Binding-site contacts:
Ligand atom N2 contacts residue ASN136 of chain 1.A at 2.9 Å (h-bond).
Ligand atom C5 contacts residue PHE160 of chain 1.A at 4.4 Å (hydrophobic).
Ligand atom C5 contacts residue ASN136 of chain 1.A at 3.7 Å.
Ligand atom C6 contacts residue PHE160 of chain 1.A at 4.1 Å (hydrophobic).
Ligand atom C7 contacts residue VAL113 of chain 1.A at 4.2 Å (hydrophobic).
Ligand atom C1 contacts residue ASN136 of chain 1.A at 1.5 Å.
Ligand atom C4 contacts residue ASN136 of chain 1.A at 4.4 Å.
Ligand atom C8 contacts residue LEU111 of chain 1.A at 4.0 Å (hydrophobic).
Ligand atom O7 contacts residue VAL113 of chain 1.A at 3.8 Å.
Ligand atom C1 contacts residue PHE160 of chain 1.A at 4.1 Å (hydrophobic).
Ligand atom O5 contacts residue ASN136 of chain 1.A at 2.4 Å (h-bond).
Ligand atom O7 contacts residue ASN136 of chain 1.A at 3.7 Å.
Ligand atom O5 contacts residue PHE160 of chain 1.A at 3.6 Å.
Ligand atom C7 contacts residue ASN136 of chain 1.A at 3.4 Å.
Ligand atom C8 contacts residue ASN136 of chain 1.A at 4.5 Å.
Ligand atom C2 contacts residue ASN136 of chain 1.A at 2.5 Å.
Ligand atom O6 contacts residue PHE160 of chain 1.A at 4.1 Å.
Ligand atom C8 contacts residue VAL113 of chain 1.A at 4.2 Å (hydrophobic).
Ligand atom C3 contacts residue ASN136 of chain 1.A at 3.8 Å.

A protein and the small-molecule ligand that binds it are described below.
Small molecule (SMILES): CC(=O)N[C@H]1[C@H](O[C@H]2[C@H](O)[C@@H](NC(C)=O)CO[C@@H]2CO)O[C@H](CO)[C@@H](O)[C@@H]1O

Sequence of chain 1.A:
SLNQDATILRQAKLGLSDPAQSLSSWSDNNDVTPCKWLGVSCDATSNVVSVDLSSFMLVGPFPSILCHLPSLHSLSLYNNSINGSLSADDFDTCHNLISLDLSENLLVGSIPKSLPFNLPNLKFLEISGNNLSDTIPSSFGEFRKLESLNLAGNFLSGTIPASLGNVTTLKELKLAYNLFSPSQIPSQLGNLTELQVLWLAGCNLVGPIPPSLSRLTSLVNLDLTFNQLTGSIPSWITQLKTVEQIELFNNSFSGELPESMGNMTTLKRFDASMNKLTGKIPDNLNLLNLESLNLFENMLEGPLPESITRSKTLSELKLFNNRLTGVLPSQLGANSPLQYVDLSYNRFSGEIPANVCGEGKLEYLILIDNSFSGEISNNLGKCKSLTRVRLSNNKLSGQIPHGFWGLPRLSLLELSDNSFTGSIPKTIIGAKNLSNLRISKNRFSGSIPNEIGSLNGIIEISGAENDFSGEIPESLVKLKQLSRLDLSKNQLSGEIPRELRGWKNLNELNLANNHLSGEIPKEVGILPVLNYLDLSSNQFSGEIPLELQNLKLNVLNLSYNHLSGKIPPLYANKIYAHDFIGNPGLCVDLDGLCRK